Sequence of chain 1.D:
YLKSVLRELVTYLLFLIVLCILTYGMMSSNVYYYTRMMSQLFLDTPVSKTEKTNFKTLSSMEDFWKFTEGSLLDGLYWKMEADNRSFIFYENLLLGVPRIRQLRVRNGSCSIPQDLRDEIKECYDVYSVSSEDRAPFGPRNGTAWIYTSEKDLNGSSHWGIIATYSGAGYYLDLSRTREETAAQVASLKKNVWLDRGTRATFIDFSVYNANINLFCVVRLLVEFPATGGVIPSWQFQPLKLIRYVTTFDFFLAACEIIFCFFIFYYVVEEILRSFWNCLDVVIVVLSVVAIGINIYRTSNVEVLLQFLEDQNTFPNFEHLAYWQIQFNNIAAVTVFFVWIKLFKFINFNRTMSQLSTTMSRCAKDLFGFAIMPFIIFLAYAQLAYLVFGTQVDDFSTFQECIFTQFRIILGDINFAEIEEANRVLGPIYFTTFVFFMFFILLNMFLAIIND

Binding-site contacts:
Ligand atom C7 contacts residue ASN310 of chain 1.D at 3.5 Å.
Ligand atom C5 contacts residue ASN310 of chain 1.D at 3.6 Å.
Ligand atom C4 contacts residue ASN310 of chain 1.D at 4.2 Å.
Ligand atom O5 contacts residue PRO308 of chain 1.D at 4.3 Å.
Ligand atom C2 contacts residue ASN310 of chain 1.D at 2.5 Å.
Ligand atom N2 contacts residue ASN310 of chain 1.D at 3.0 Å.
Ligand atom O5 contacts residue ASN310 of chain 1.D at 2.2 Å (h-bond).
Ligand atom C3 contacts residue ASN310 of chain 1.D at 3.8 Å.
Ligand atom C1 contacts residue PRO308 of chain 1.D at 4.2 Å (hydrophobic).
Ligand atom O7 contacts residue ASN310 of chain 1.D at 4.2 Å.
Ligand atom C1 contacts residue ASN310 of chain 1.D at 1.4 Å.
Ligand atom C8 contacts residue ASN310 of chain 1.D at 3.5 Å.

A protein and the small-molecule ligand that binds it are described below.
Small molecule (SMILES): CC(=O)N[C@@H]1[C@@H](O)[C@H](O)[C@@H](CO)O[C@H]1O